Sequence of chain 1.B:
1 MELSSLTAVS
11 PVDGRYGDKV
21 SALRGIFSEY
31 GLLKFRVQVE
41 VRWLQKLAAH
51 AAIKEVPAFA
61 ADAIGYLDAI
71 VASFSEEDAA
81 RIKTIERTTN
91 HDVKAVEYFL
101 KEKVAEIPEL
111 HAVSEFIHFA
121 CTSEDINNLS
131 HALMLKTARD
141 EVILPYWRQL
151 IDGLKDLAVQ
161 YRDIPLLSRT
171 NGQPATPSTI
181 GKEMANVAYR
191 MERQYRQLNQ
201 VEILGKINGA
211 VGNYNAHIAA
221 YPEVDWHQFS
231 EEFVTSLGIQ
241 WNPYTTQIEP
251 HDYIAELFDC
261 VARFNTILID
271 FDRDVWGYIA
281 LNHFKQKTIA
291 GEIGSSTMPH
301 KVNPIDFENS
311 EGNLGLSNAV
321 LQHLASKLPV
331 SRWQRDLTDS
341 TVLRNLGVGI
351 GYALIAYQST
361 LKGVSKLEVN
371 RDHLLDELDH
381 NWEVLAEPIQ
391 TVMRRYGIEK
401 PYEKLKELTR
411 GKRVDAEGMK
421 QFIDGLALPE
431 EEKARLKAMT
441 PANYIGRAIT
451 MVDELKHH

Binding-site contacts:
Ligand atom C contacts residue ASN303 of chain 1.A at 3.9 Å.
Ligand atom C contacts residue THR170 of chain 2.B at 3.6 Å.
Ligand atom OXT contacts residue SER295 of chain 1.A at 3.9 Å.
Ligand atom C contacts residue SER295 of chain 1.A at 3.8 Å.
Ligand atom C5 contacts residue THR122 of chain 1.B at 3.5 Å.
Ligand atom C contacts residue ASN171 of chain 2.B at 3.5 Å.
Ligand atom C5 contacts residue SER295 of chain 1.A at 3.0 Å.
Ligand atom O8 contacts residue SER295 of chain 1.A at 3.4 Å.
Ligand atom O7 contacts residue SER123 of chain 1.B at 2.5 Å (h-bond).
Ligand atom O7 contacts residue THR297 of chain 1.A at 3.9 Å.
Ligand atom O7 contacts residue SER296 of chain 1.A at 3.1 Å (h-bond).
Ligand atom OXT contacts residue THR170 of chain 2.B at 3.7 Å.
Ligand atom O contacts residue AMP1 of chain 1.F at 3.4 Å (h-bond).
Ligand atom O contacts residue LYS301 of chain 1.A at 3.4 Å (salt-bridge).
Ligand atom C5 contacts residue AMP1 of chain 1.F at 3.8 Å.
Ligand atom OXT contacts residue ASN303 of chain 1.A at 2.8 Å (h-bond).
Ligand atom O8 contacts residue SER296 of chain 1.A at 2.8 Å (h-bond).
Ligand atom C contacts residue AMP1 of chain 1.F at 3.1 Å.
Ligand atom O contacts residue MET298 of chain 1.A at 2.9 Å.
Ligand atom C contacts residue GLN247 of chain 1.B at 3.7 Å.
Ligand atom O7 contacts residue THR122 of chain 1.B at 2.6 Å (h-bond).
Ligand atom C6 contacts residue SER295 of chain 1.A at 3.3 Å.
Ligand atom O contacts residue ASN171 of chain 2.B at 3.8 Å.
Ligand atom OXT contacts residue LYS301 of chain 1.A at 2.7 Å (salt-bridge).
Ligand atom C5 contacts residue GLN247 of chain 1.B at 3.5 Å.
Ligand atom O8 contacts residue SER123 of chain 1.B at 2.9 Å (h-bond).
Ligand atom C6 contacts residue THR122 of chain 1.B at 3.4 Å.
Ligand atom C4 contacts residue SER295 of chain 1.A at 3.0 Å.
Ligand atom OXT contacts residue ASN171 of chain 2.B at 3.0 Å (h-bond).
Ligand atom OXT contacts residue AMP1 of chain 1.F at 3.4 Å (h-bond).
Ligand atom C contacts residue MET298 of chain 1.A at 3.6 Å (hydrophobic).
Ligand atom C4 contacts residue AMP1 of chain 1.F at 3.3 Å.
Ligand atom O contacts residue THR170 of chain 2.B at 2.7 Å (h-bond).
Ligand atom O7 contacts residue SER295 of chain 1.A at 4.0 Å.
Ligand atom C4 contacts residue GLN247 of chain 1.B at 4.0 Å.
Ligand atom C6 contacts residue SER296 of chain 1.A at 3.5 Å.
Ligand atom C contacts residue LYS301 of chain 1.A at 3.5 Å.
Ligand atom O8 contacts residue HIS91 of chain 1.B at 3.1 Å (h-bond).
Ligand atom C6 contacts residue SER123 of chain 1.B at 3.4 Å.
Ligand atom O contacts residue GLN247 of chain 1.B at 2.8 Å (h-bond).

Sequence of chain 2.B:
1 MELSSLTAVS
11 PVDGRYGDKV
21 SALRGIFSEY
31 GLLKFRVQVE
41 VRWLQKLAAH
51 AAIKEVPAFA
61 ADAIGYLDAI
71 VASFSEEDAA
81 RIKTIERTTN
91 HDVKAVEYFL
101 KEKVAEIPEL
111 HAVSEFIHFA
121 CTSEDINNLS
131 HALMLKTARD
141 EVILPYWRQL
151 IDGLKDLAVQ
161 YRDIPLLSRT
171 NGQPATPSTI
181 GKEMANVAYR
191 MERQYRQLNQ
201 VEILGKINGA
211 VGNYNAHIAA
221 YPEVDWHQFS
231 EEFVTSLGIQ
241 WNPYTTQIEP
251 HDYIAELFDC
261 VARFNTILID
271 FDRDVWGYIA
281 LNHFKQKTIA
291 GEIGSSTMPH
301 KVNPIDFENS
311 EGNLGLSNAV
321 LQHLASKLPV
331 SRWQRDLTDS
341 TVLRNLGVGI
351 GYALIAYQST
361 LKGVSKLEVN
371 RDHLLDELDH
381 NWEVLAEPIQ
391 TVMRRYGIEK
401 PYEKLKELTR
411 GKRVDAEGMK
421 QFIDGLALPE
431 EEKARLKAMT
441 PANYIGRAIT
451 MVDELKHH

Sequence of chain 1.A:
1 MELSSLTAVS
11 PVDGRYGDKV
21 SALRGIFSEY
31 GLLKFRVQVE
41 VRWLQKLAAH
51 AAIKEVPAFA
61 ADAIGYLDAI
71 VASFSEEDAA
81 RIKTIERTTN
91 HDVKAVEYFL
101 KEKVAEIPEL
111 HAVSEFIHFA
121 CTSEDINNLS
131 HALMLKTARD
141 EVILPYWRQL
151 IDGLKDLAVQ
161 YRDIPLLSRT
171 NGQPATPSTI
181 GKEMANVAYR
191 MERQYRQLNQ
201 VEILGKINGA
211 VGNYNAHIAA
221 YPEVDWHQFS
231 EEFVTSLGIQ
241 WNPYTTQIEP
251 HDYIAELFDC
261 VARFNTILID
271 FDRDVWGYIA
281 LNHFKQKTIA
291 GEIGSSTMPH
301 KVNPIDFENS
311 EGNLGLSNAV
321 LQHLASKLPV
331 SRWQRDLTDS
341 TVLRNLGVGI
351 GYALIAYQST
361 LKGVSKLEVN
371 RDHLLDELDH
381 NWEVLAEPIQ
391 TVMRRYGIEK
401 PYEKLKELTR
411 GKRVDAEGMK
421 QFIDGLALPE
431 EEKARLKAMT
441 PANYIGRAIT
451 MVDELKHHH

This small molecule binds to this protein.
Small molecule (SMILES): O=C(O)/C=C/C(=O)O